Binding-site contacts:
Ligand atom C5 contacts residue FUC1 of chain 1.E at 0.0 Å.
Ligand atom C3 contacts residue GLU74 of chain 1.A at 3.6 Å.
Ligand atom C2 contacts residue GLU74 of chain 1.A at 3.8 Å.
Ligand atom O3 contacts residue TYR87 of chain 1.A at 3.5 Å (h-bond).
Ligand atom O3 contacts residue ALA86 of chain 1.A at 3.2 Å (h-bond).
Ligand atom C1 contacts residue ARG63 of chain 1.A at 3.9 Å.
Ligand atom O3 contacts residue TRP37 of chain 1.B at 2.8 Å (h-bond).
Ligand atom C2 contacts residue ALA86 of chain 1.A at 3.9 Å (hydrophobic).
Ligand atom O2 contacts residue GLY85 of chain 1.A at 3.6 Å.
Ligand atom C1 contacts residue FUC1 of chain 1.E at 0.1 Å.
Ligand atom O1 contacts residue ARG63 of chain 1.A at 3.7 Å.
Ligand atom O4 contacts residue ARG63 of chain 1.A at 2.9 Å (salt-bridge).
Ligand atom C4 contacts residue ARG63 of chain 1.A at 4.0 Å.
Ligand atom C4 contacts residue GLU74 of chain 1.A at 3.8 Å.
Ligand atom C4 contacts residue FUC1 of chain 1.E at 0.0 Å.
Ligand atom O4 contacts residue ILE17 of chain 1.B at 3.8 Å.
Ligand atom C5 contacts residue ARG63 of chain 1.A at 3.9 Å.
Ligand atom O1 contacts residue FUC1 of chain 1.E at 1.4 Å.
Ligand atom C3 contacts residue FUC1 of chain 1.E at 0.0 Å.
Ligand atom C6 contacts residue TRP54 of chain 1.A at 4.0 Å (hydrophobic).
Ligand atom C6 contacts residue TRP32 of chain 1.B at 3.5 Å (hydrophobic).
Ligand atom O4 contacts residue FUC1 of chain 1.E at 0.0 Å (h-bond).
Ligand atom O5 contacts residue FUC1 of chain 1.E at 0.0 Å (h-bond).
Ligand atom O3 contacts residue FUC1 of chain 1.E at 0.0 Å (h-bond).
Ligand atom O5 contacts residue ARG63 of chain 1.A at 2.9 Å (salt-bridge).
Ligand atom O2 contacts residue ALA86 of chain 1.A at 2.9 Å (h-bond).
Ligand atom O2 contacts residue GLU74 of chain 1.A at 4.1 Å.
Ligand atom C3 contacts residue TRP37 of chain 1.B at 3.8 Å (hydrophobic).
Ligand atom C6 contacts residue FUC1 of chain 1.E at 0.0 Å.
Ligand atom O3 contacts residue GLU74 of chain 1.A at 2.6 Å (salt-bridge).
Ligand atom C6 contacts residue ILE17 of chain 1.B at 3.9 Å (hydrophobic).
Ligand atom C2 contacts residue FUC1 of chain 1.E at 0.1 Å.
Ligand atom O2 contacts residue FUC1 of chain 1.E at 0.0 Å (h-bond).
Ligand atom C6 contacts residue PRO15 of chain 1.B at 3.7 Å (hydrophobic).
Ligand atom O4 contacts residue GLU74 of chain 1.A at 2.7 Å (salt-bridge).
Ligand atom C3 contacts residue ALA86 of chain 1.A at 4.1 Å (hydrophobic).
Ligand atom C4 contacts residue TRP32 of chain 1.B at 3.9 Å (hydrophobic).
Ligand atom C5 contacts residue TRP32 of chain 1.B at 3.6 Å (hydrophobic).
Ligand atom C6 contacts residue ARG63 of chain 1.A at 3.7 Å.
Ligand atom C3 contacts residue TRP32 of chain 1.B at 4.0 Å (hydrophobic).

Sequence of chain 1.B:
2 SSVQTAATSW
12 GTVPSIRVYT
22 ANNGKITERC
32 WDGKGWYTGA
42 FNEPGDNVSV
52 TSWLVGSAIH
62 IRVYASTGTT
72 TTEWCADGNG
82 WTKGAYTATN

Sequence of chain 1.A:
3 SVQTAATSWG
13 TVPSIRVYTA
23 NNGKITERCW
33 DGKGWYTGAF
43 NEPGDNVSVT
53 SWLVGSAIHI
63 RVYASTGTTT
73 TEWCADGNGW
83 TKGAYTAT

The protein below binds the small molecule below.
Small molecule (SMILES): C[C@@H]1O[C@H](O)[C@@H](O)[C@H](O)[C@@H]1O